Sequence of chain 1.B:
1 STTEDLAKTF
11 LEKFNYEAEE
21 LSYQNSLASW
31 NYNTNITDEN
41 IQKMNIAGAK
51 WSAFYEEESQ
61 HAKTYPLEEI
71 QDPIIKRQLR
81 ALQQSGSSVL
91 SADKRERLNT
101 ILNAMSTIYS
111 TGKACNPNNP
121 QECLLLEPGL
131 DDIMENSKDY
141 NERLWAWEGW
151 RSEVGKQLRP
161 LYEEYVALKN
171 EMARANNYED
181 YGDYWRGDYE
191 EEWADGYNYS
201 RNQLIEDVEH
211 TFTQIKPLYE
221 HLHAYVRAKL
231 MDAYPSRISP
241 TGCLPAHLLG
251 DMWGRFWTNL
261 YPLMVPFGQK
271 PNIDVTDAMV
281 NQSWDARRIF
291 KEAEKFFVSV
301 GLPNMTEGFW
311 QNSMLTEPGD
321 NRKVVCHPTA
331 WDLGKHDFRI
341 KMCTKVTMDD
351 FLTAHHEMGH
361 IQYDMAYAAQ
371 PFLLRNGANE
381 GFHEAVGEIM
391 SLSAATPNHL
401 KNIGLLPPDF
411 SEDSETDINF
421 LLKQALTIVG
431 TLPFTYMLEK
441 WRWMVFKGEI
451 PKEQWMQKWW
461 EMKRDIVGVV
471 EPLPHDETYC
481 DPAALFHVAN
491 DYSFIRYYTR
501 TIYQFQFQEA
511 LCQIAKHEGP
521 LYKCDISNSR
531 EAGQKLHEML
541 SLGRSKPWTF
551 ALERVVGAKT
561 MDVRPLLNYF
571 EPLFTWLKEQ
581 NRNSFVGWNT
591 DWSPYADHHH

Binding-site contacts:
Ligand atom N2 contacts residue ASN198 of chain 1.B at 2.9 Å (h-bond).
Ligand atom C7 contacts residue SER200 of chain 1.B at 3.8 Å.
Ligand atom C8 contacts residue ASN198 of chain 1.B at 3.2 Å.
Ligand atom C8 contacts residue TYR199 of chain 1.B at 3.9 Å (hydrophobic).
Ligand atom O7 contacts residue ASN198 of chain 1.B at 4.1 Å.
Ligand atom C7 contacts residue ASN198 of chain 1.B at 3.5 Å.
Ligand atom N2 contacts residue SER200 of chain 1.B at 4.4 Å.
Ligand atom C7 contacts residue GLN203 of chain 1.B at 4.4 Å.
Ligand atom C7 contacts residue TYR199 of chain 1.B at 3.9 Å (hydrophobic).
Ligand atom O7 contacts residue TYR199 of chain 1.B at 3.7 Å.
Ligand atom C3 contacts residue ASN198 of chain 1.B at 3.8 Å.
Ligand atom O7 contacts residue GLN203 of chain 1.B at 3.8 Å.
Ligand atom C5 contacts residue ASN198 of chain 1.B at 3.6 Å.
Ligand atom C2 contacts residue ASN198 of chain 1.B at 2.5 Å.
Ligand atom C8 contacts residue SER200 of chain 1.B at 4.4 Å.
Ligand atom C8 contacts residue GLN203 of chain 1.B at 3.8 Å.
Ligand atom O7 contacts residue SER200 of chain 1.B at 2.7 Å (h-bond).
Ligand atom C4 contacts residue ASN198 of chain 1.B at 4.2 Å.
Ligand atom C2 contacts residue SER200 of chain 1.B at 4.0 Å.
Ligand atom O5 contacts residue ASN198 of chain 1.B at 2.3 Å (h-bond).
Ligand atom C1 contacts residue ASN198 of chain 1.B at 1.4 Å.
Ligand atom O3 contacts residue SER200 of chain 1.B at 4.4 Å.

A protein and the small-molecule ligand that binds it are described below.
Small molecule (SMILES): CC(=O)N[C@H]1[C@H](O[C@H]2[C@H](O)[C@@H](NC(C)=O)CO[C@@H]2CO[C@@H]2O[C@@H](C)[C@@H](O)[C@@H](O)[C@@H]2O)O[C@H](CO)[C@@H](O)[C@@H]1O